Binding-site contacts:
Ligand atom N contacts residue LEU141 of chain 1.D at 3.6 Å.
Ligand atom CA contacts residue PHE183 of chain 1.A at 4.3 Å (hydrophobic).
Ligand atom CA contacts residue PHE231 of chain 1.A at 3.6 Å (hydrophobic).
Ligand atom C contacts residue TYR226 of chain 1.A at 4.4 Å (hydrophobic).
Ligand atom O contacts residue THR228 of chain 1.A at 3.6 Å.
Ligand atom N contacts residue PHE87 of chain 1.D at 4.4 Å.
Ligand atom CA contacts residue PHE87 of chain 1.D at 4.4 Å (hydrophobic).
Ligand atom C contacts residue LEU141 of chain 1.D at 4.0 Å (hydrophobic).
Ligand atom OXT contacts residue SER153 of chain 1.D at 2.5 Å (h-bond).
Ligand atom C contacts residue PHE87 of chain 1.D at 3.9 Å (hydrophobic).
Ligand atom OXT contacts residue LEU141 of chain 1.D at 3.8 Å.
Ligand atom N contacts residue PHE231 of chain 1.A at 4.1 Å.
Ligand atom C contacts residue THR228 of chain 1.A at 4.3 Å.
Ligand atom OXT contacts residue ARG89 of chain 1.D at 4.0 Å.
Ligand atom CA contacts residue TYR226 of chain 1.A at 3.8 Å (hydrophobic).
Ligand atom O contacts residue TYR226 of chain 1.A at 4.1 Å.
Ligand atom O contacts residue SER153 of chain 1.D at 4.2 Å.
Ligand atom N contacts residue PHE183 of chain 1.A at 3.2 Å.
Ligand atom C contacts residue PHE183 of chain 1.A at 4.3 Å (hydrophobic).
Ligand atom C contacts residue ARG89 of chain 1.D at 3.5 Å.
Ligand atom O contacts residue ARG89 of chain 1.D at 2.5 Å (salt-bridge).
Ligand atom N contacts residue GLY184 of chain 1.A at 4.3 Å.
Ligand atom CA contacts residue LEU141 of chain 1.D at 3.8 Å (hydrophobic).
Ligand atom OXT contacts residue PHE87 of chain 1.D at 3.9 Å.
Ligand atom O contacts residue PHE87 of chain 1.D at 4.1 Å.
Ligand atom OXT contacts residue PHE183 of chain 1.A at 3.5 Å.
Ligand atom CA contacts residue THR228 of chain 1.A at 4.2 Å.
Ligand atom C contacts residue SER153 of chain 1.D at 3.7 Å.

Sequence of chain 1.A:
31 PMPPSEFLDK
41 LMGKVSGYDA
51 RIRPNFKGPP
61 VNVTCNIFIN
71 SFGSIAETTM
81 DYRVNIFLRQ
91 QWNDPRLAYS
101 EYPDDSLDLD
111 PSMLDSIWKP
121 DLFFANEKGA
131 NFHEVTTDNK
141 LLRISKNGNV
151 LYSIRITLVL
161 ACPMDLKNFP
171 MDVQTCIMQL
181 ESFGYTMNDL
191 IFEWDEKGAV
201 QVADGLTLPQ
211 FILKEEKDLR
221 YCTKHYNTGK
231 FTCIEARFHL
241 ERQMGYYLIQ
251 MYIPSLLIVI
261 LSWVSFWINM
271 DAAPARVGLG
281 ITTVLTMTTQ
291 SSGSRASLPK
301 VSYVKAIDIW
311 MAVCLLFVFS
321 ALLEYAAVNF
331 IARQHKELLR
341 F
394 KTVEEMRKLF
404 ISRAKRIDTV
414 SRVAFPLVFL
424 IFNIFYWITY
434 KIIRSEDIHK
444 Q

Sequence of chain 1.D:
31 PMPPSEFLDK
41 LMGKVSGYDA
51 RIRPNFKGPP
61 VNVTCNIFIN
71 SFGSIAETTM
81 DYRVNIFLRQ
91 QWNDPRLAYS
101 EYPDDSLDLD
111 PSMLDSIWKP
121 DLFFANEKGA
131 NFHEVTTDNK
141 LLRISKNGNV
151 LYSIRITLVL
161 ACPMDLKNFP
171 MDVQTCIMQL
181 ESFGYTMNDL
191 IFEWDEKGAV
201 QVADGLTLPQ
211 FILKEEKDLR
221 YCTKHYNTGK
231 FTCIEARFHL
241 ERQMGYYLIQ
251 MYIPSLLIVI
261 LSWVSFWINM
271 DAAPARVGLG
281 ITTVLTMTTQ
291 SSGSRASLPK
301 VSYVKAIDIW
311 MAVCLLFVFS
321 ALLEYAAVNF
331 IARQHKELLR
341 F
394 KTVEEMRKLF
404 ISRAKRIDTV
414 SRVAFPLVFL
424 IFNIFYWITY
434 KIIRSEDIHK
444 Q

The protein below binds the small molecule below.
Small molecule (SMILES): NCC(=O)O